This protein binds this small molecule.
Small molecule (SMILES): O=c1ccn([C@@H]2O[C@H](CO[P](=O)(O)O[P](=O)(O)O[C@H]3O[C@H](CO)[C@@H](O)[C@H](O)[C@H]3O)[C@@H](O)[C@H]2O)c(=O)[nH]1

Binding-site contacts:
Ligand atom C6' contacts residue THR155 of chain 2.A at 3.6 Å.
Ligand atom O4' contacts residue TYR192 of chain 2.A at 2.6 Å (h-bond).
Ligand atom C6' contacts residue GLN219 of chain 2.A at 3.5 Å.
Ligand atom O3' contacts residue TYR192 of chain 2.A at 3.1 Å (h-bond).
Ligand atom N3 contacts residue THR264 of chain 2.A at 2.8 Å (h-bond).
Ligand atom O4C contacts residue VAL310 of chain 2.A at 3.6 Å.
Ligand atom O3' contacts residue NAD1 of chain 2.D at 2.8 Å (h-bond).
Ligand atom O6' contacts residue GLN219 of chain 2.A at 3.4 Å (h-bond).
Ligand atom C4' contacts residue TYR192 of chain 2.A at 3.6 Å (hydrophobic).
Ligand atom O1A contacts residue ARG337 of chain 2.A at 2.9 Å (salt-bridge).
Ligand atom C4 contacts residue THR264 of chain 2.A at 3.5 Å.
Ligand atom N1 contacts residue TYR266 of chain 2.A at 3.6 Å.
Ligand atom O2' contacts residue ARG111 of chain 2.A at 2.9 Å (salt-bridge).
Ligand atom O5' contacts residue VAL221 of chain 2.A at 3.5 Å.
Ligand atom O4 contacts residue TYR266 of chain 2.A at 3.5 Å (h-bond).
Ligand atom O3C contacts residue GLN271 of chain 2.A at 3.3 Å.
Ligand atom O2 contacts residue TYR266 of chain 2.A at 3.0 Å (h-bond).
Ligand atom C4' contacts residue NAD1 of chain 2.D at 3.6 Å.
Ligand atom O1B contacts residue ARG337 of chain 2.A at 2.8 Å (salt-bridge).
Ligand atom O4' contacts residue THR155 of chain 2.A at 2.5 Å (h-bond).
Ligand atom C4 contacts residue TYR266 of chain 2.A at 3.4 Å (hydrophobic).
Ligand atom O2A contacts residue ALA249 of chain 2.A at 2.8 Å (h-bond).
Ligand atom O3' contacts residue ARG111 of chain 2.A at 2.8 Å (salt-bridge).
Ligand atom O6' contacts residue THR155 of chain 2.A at 2.3 Å (h-bond).
Ligand atom O3C contacts residue ARG273 of chain 2.A at 3.3 Å (salt-bridge).
Ligand atom O2 contacts residue VAL310 of chain 2.A at 3.5 Å.
Ligand atom O2C contacts residue ARG337 of chain 2.A at 3.4 Å.
Ligand atom O6' contacts residue GLY157 of chain 2.A at 3.5 Å (h-bond).
Ligand atom O4 contacts residue THR264 of chain 2.A at 2.9 Å (h-bond).
Ligand atom O2A contacts residue THR248 of chain 2.A at 3.3 Å.
Ligand atom C2 contacts residue TYR266 of chain 2.A at 3.4 Å (hydrophobic).
Ligand atom O2C contacts residue TYR266 of chain 2.A at 3.3 Å.
Ligand atom O3C contacts residue GLU339 of chain 2.A at 2.7 Å (salt-bridge).
Ligand atom O4 contacts residue ARG252 of chain 2.A at 2.9 Å (salt-bridge).
Ligand atom O6' contacts residue MET156 of chain 2.A at 3.5 Å (h-bond).
Ligand atom O2C contacts residue GLU339 of chain 2.A at 2.7 Å (salt-bridge).
Ligand atom C3' contacts residue ARG111 of chain 2.A at 3.4 Å.
Ligand atom C3' contacts residue TYR192 of chain 2.A at 3.5 Å (hydrophobic).
Ligand atom C3C contacts residue GLU339 of chain 2.A at 3.5 Å.
Ligand atom N3 contacts residue TYR266 of chain 2.A at 3.5 Å.

Sequence of chain 2.A:
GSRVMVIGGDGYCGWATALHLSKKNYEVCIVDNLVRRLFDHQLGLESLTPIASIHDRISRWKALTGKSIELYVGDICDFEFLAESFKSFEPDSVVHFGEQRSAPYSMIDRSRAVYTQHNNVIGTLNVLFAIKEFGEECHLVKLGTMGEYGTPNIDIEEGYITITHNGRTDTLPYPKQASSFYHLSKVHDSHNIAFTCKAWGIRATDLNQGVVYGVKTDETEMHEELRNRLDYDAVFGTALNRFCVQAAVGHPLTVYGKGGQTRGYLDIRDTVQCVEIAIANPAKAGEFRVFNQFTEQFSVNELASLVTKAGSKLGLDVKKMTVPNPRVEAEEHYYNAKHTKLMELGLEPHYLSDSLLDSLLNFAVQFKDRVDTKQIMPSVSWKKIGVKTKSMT